This protein binds this small molecule.
Small molecule (SMILES): Nc1ncnc2c1ncn2[C@@H]1O[C@H](CO[P](=O)(O)O[P](=O)(O)NP(=O)(O)O)[C@@H](O)[C@H]1O

Binding-site contacts:
Ligand atom O1G contacts residue GLN168 of chain 1.B at 2.9 Å (h-bond).
Ligand atom C5' contacts residue ASN136 of chain 1.B at 3.4 Å.
Ligand atom O1G contacts residue ARG385 of chain 1.B at 3.3 Å (salt-bridge).
Ligand atom O3' contacts residue GLY144 of chain 1.B at 2.8 Å (h-bond).
Ligand atom O3A contacts residue GLY170 of chain 1.B at 3.4 Å.
Ligand atom O2B contacts residue SER143 of chain 1.B at 3.0 Å (h-bond).
Ligand atom O2' contacts residue GLY144 of chain 1.B at 3.3 Å.
Ligand atom O3' contacts residue SER143 of chain 1.B at 3.4 Å.
Ligand atom O1A contacts residue PHE173 of chain 1.B at 3.5 Å (h-bond).
Ligand atom O2' contacts residue THR145 of chain 1.B at 3.5 Å (h-bond).
Ligand atom N6 contacts residue THR219 of chain 1.B at 3.5 Å.
Ligand atom C5' contacts residue LYS142 of chain 1.B at 3.5 Å.
Ligand atom O3G contacts residue GLY172 of chain 1.B at 2.6 Å (h-bond).
Ligand atom C4 contacts residue MET128 of chain 1.B at 3.6 Å (hydrophobic).
Ligand atom O2B contacts residue GLN168 of chain 1.B at 3.4 Å (h-bond).
Ligand atom O4' contacts residue ASN136 of chain 1.B at 3.2 Å.
Ligand atom O2A contacts residue PHE173 of chain 1.B at 3.1 Å (h-bond).
Ligand atom O3G contacts residue PHE169 of chain 1.B at 2.6 Å (h-bond).
Ligand atom O3G contacts residue VAL171 of chain 1.B at 3.5 Å (h-bond).
Ligand atom N3 contacts residue MET128 of chain 1.B at 3.5 Å.
Ligand atom PG contacts residue PHE169 of chain 1.B at 3.1 Å.
Ligand atom O2B contacts residue PHE169 of chain 1.B at 2.7 Å (h-bond).
Ligand atom O1B contacts residue ASN81 of chain 1.B at 3.5 Å (h-bond).
Ligand atom O2G contacts residue GLU77 of chain 1.B at 2.8 Å (salt-bridge).
Ligand atom O2B contacts residue GLY167 of chain 1.B at 3.4 Å.
Ligand atom PB contacts residue PHE169 of chain 1.B at 3.5 Å.
Ligand atom C6 contacts residue THR219 of chain 1.B at 3.7 Å.
Ligand atom O1G contacts residue GLY167 of chain 1.B at 3.2 Å.
Ligand atom O1A contacts residue GLY170 of chain 1.B at 3.2 Å.
Ligand atom O1G contacts residue PHE169 of chain 1.B at 2.7 Å (h-bond).
Ligand atom O1A contacts residue VAL171 of chain 1.B at 3.3 Å (h-bond).
Ligand atom N1 contacts residue ALA85 of chain 1.B at 3.6 Å.
Ligand atom O2' contacts residue LYS88 of chain 1.B at 3.2 Å (salt-bridge).
Ligand atom O2A contacts residue ASN81 of chain 1.B at 3.1 Å (h-bond).
Ligand atom O1A contacts residue GLY172 of chain 1.B at 3.5 Å (h-bond).
Ligand atom N3B contacts residue ASN81 of chain 1.B at 3.3 Å (h-bond).
Ligand atom C4' contacts residue ASN136 of chain 1.B at 3.6 Å.
Ligand atom O3' contacts residue THR145 of chain 1.B at 3.2 Å (h-bond).
Ligand atom O2G contacts residue ARG385 of chain 1.B at 3.1 Å (salt-bridge).
Ligand atom N1 contacts residue THR219 of chain 1.B at 3.1 Å (h-bond).

Sequence of chain 1.B:
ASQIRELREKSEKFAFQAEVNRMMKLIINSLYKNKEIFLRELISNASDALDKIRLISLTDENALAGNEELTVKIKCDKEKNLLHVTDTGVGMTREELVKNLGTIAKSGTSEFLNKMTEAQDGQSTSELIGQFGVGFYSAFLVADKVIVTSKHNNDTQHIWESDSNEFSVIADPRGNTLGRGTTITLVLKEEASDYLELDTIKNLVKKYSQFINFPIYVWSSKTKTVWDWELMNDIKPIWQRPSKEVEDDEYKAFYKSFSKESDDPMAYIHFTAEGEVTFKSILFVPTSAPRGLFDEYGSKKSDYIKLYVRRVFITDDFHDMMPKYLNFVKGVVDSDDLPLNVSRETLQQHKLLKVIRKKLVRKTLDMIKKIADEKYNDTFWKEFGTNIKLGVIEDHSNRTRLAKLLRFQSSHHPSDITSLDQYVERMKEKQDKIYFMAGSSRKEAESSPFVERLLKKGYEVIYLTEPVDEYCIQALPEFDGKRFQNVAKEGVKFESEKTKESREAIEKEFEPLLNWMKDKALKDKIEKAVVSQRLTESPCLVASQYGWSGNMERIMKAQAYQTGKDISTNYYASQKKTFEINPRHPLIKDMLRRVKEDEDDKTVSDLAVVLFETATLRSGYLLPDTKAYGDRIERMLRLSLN